Sequence of chain 1.G:
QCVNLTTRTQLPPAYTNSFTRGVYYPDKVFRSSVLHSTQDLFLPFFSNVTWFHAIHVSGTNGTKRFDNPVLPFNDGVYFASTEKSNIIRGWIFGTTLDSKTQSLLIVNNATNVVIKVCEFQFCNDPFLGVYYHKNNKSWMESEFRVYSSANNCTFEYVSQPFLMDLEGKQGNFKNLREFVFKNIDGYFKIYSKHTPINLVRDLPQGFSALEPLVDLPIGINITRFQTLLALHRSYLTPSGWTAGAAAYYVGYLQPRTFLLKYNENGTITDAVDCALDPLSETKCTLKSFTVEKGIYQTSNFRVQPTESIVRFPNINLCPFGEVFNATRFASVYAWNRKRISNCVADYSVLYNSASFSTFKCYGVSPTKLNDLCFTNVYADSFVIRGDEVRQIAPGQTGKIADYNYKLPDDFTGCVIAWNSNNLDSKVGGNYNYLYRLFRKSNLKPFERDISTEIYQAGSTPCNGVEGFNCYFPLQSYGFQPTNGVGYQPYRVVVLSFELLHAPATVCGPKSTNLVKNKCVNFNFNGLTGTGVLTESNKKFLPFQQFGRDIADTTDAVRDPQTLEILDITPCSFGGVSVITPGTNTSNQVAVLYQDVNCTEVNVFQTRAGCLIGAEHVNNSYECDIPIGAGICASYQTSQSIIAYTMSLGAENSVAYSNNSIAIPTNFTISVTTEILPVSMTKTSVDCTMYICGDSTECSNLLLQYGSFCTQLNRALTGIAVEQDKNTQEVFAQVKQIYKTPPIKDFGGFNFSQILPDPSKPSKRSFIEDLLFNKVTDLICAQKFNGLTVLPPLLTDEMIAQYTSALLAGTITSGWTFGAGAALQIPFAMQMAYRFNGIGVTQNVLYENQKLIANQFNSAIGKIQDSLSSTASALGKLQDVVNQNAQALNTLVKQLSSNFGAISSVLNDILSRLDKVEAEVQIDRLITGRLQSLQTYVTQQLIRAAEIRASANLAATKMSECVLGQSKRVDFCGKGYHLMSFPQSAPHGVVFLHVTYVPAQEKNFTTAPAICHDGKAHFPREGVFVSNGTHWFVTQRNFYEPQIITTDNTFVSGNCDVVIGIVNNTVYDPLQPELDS

The protein below binds the small molecule below.
Small molecule (SMILES): CC(=O)N[C@H]1[C@H](O[C@H]2[C@H](O)[C@@H](NC(C)=O)CO[C@@H]2CO)O[C@H](CO)[C@@H](O)[C@@H]1O

Binding-site contacts:
Ligand atom C1 contacts residue ASN1098 of chain 1.G at 1.4 Å.
Ligand atom C2 contacts residue THR1100 of chain 1.G at 4.4 Å.
Ligand atom C7 contacts residue ASN1098 of chain 1.G at 3.0 Å.
Ligand atom O5 contacts residue PHE1103 of chain 1.G at 3.9 Å.
Ligand atom O5 contacts residue ASN1098 of chain 1.G at 2.4 Å (h-bond).
Ligand atom O7 contacts residue ASN1098 of chain 1.G at 2.7 Å (h-bond).
Ligand atom C3 contacts residue THR1100 of chain 1.G at 4.2 Å.
Ligand atom C6 contacts residue PHE1103 of chain 1.G at 3.5 Å (hydrophobic).
Ligand atom C4 contacts residue ASN1098 of chain 1.G at 4.2 Å.
Ligand atom C1 contacts residue THR1100 of chain 1.G at 4.4 Å.
Ligand atom C5 contacts residue HIS1101 of chain 1.G at 4.4 Å.
Ligand atom C3 contacts residue ASN1098 of chain 1.G at 3.8 Å.
Ligand atom C3 contacts residue HIS1101 of chain 1.G at 4.2 Å.
Ligand atom O7 contacts residue HIS1101 of chain 1.G at 2.8 Å (h-bond).
Ligand atom C8 contacts residue HIS1101 of chain 1.G at 4.0 Å.
Ligand atom C5 contacts residue ASN1098 of chain 1.G at 3.7 Å.
Ligand atom C7 contacts residue HIS1101 of chain 1.G at 3.8 Å.
Ligand atom C5 contacts residue PHE1103 of chain 1.G at 4.0 Å (hydrophobic).
Ligand atom C2 contacts residue ASN1098 of chain 1.G at 2.5 Å.
Ligand atom N2 contacts residue THR1100 of chain 1.G at 4.1 Å.
Ligand atom O4 contacts residue HIS1101 of chain 1.G at 4.2 Å.
Ligand atom N2 contacts residue ASN1098 of chain 1.G at 2.8 Å (h-bond).
Ligand atom C8 contacts residue ASN1098 of chain 1.G at 3.8 Å.